Sequence of chain 1.C:
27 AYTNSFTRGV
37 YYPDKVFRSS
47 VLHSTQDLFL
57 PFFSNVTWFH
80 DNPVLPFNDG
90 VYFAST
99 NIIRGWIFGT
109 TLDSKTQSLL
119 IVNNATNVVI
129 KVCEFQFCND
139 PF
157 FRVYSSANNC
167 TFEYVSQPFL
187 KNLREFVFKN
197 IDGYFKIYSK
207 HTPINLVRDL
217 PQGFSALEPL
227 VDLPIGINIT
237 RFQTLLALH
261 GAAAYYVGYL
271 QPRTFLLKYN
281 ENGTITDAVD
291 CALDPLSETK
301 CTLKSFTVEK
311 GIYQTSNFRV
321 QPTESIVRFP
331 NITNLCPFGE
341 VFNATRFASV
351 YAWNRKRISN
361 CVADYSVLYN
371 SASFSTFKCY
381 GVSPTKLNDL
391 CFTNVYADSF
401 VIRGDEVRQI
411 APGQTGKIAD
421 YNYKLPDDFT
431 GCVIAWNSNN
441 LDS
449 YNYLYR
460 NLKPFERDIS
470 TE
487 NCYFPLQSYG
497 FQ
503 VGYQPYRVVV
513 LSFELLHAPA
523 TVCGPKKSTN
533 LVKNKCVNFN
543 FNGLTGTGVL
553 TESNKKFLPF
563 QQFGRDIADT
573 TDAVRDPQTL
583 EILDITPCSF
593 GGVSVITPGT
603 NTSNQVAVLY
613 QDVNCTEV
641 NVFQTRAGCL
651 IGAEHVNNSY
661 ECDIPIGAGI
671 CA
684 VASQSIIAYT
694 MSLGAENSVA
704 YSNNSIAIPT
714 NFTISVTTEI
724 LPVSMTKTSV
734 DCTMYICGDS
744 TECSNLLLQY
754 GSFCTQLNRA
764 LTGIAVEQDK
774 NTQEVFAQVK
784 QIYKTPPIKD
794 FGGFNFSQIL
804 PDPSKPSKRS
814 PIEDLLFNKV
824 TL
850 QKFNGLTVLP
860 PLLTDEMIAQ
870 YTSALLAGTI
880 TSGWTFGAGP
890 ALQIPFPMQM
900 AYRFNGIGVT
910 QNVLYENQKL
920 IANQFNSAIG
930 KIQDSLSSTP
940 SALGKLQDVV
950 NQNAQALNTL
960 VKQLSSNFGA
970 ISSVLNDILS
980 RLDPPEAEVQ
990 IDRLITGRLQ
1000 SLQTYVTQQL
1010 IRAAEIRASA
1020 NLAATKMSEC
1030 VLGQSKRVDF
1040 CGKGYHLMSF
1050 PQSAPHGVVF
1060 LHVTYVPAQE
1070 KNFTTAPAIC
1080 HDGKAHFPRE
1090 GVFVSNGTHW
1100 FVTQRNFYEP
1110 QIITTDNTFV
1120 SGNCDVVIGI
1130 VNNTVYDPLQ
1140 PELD

Binding-site contacts:
Ligand atom O6 contacts residue GLN923 of chain 1.C at 4.5 Å.
Ligand atom O5 contacts residue ASN714 of chain 1.C at 2.3 Å (h-bond).
Ligand atom N2 contacts residue ASN714 of chain 1.C at 3.0 Å (h-bond).
Ligand atom C1 contacts residue ASN714 of chain 1.C at 1.4 Å.
Ligand atom C1 contacts residue GLN1068 of chain 1.C at 4.5 Å.
Ligand atom C5 contacts residue GLN923 of chain 1.C at 4.3 Å.
Ligand atom C3 contacts residue ASN714 of chain 1.C at 3.8 Å.
Ligand atom O7 contacts residue LEU919 of chain 1.C at 4.5 Å.
Ligand atom C5 contacts residue ASN714 of chain 1.C at 3.6 Å.
Ligand atom O4 contacts residue LEU919 of chain 1.C at 4.4 Å.
Ligand atom C4 contacts residue ASN714 of chain 1.C at 4.2 Å.
Ligand atom C8 contacts residue GLN923 of chain 1.C at 4.3 Å.
Ligand atom C6 contacts residue ASN714 of chain 1.C at 4.5 Å.
Ligand atom C7 contacts residue ASN714 of chain 1.C at 3.7 Å.
Ligand atom C6 contacts residue GLN923 of chain 1.C at 3.4 Å.
Ligand atom O7 contacts residue ASN714 of chain 1.C at 3.9 Å.
Ligand atom C2 contacts residue ASN714 of chain 1.C at 2.5 Å.

The protein below binds the small molecule below.
Small molecule (SMILES): CC(=O)N[C@H]1[C@H](O[C@H]2[C@H](O)[C@@H](NC(C)=O)CO[C@@H]2CO)O[C@H](CO)[C@@H](O)[C@@H]1O